This protein binds this small molecule.
Small molecule (SMILES): CC(C)C[C@@H](C(=O)N[C@H](C(=O)O)c1ccccc1)[C@H](O)C(=O)NO

Binding-site contacts:
Ligand atom O2 contacts residue LYS290 of chain 1.G at 3.5 Å (salt-bridge).
Ligand atom O2 contacts residue CO31 of chain 1.BB at 2.8 Å (h-bond).
Ligand atom C7 contacts residue ZN1 of chain 1.YA at 2.8 Å.
Ligand atom N1 contacts residue ZN1 of chain 1.ZA at 3.1 Å.
Ligand atom O1 contacts residue ZN1 of chain 1.ZA at 3.9 Å.
Ligand atom O2 contacts residue ASP295 of chain 1.G at 2.7 Å (salt-bridge).
Ligand atom N1 contacts residue GLU377 of chain 1.G at 4.0 Å.
Ligand atom O3 contacts residue LYS302 of chain 1.G at 3.4 Å (salt-bridge).
Ligand atom O2 contacts residue ZN1 of chain 1.YA at 2.1 Å.
Ligand atom O4 contacts residue GLY405 of chain 1.G at 2.9 Å (h-bond).
Ligand atom N1 contacts residue ASP375 of chain 1.G at 3.0 Å (salt-bridge).
Ligand atom C4 contacts residue ASP375 of chain 1.G at 3.6 Å.
Ligand atom C7 contacts residue CO31 of chain 1.BB at 3.8 Å.
Ligand atom C8 contacts residue GLY405 of chain 1.G at 4.1 Å.
Ligand atom O1 contacts residue ASP295 of chain 1.G at 2.9 Å (salt-bridge).
Ligand atom N1 contacts residue ZN1 of chain 1.YA at 2.9 Å.
Ligand atom N1 contacts residue LYS290 of chain 1.G at 4.0 Å.
Ligand atom C14 contacts residue TYR409 of chain 1.G at 3.9 Å (hydrophobic).
Ligand atom N1 contacts residue CO31 of chain 1.BB at 2.6 Å (h-bond).
Ligand atom C14 contacts residue ALA406 of chain 1.G at 4.0 Å (hydrophobic).
Ligand atom C7 contacts residue LYS302 of chain 1.G at 3.8 Å.
Ligand atom C6 contacts residue LEU403 of chain 1.G at 4.0 Å (hydrophobic).
Ligand atom C5 contacts residue ASP375 of chain 1.G at 3.9 Å.
Ligand atom O4 contacts residue THR404 of chain 1.G at 4.0 Å.
Ligand atom C1 contacts residue ASP375 of chain 1.G at 3.9 Å.
Ligand atom O1 contacts residue ZN1 of chain 1.YA at 2.1 Å.
Ligand atom C7 contacts residue ZN1 of chain 1.ZA at 3.8 Å.
Ligand atom O2 contacts residue GLU377 of chain 1.G at 2.7 Å (salt-bridge).
Ligand atom N1 contacts residue LEU403 of chain 1.G at 3.3 Å (h-bond).
Ligand atom O1 contacts residue LYS302 of chain 1.G at 2.9 Å (salt-bridge).
Ligand atom N1 contacts residue ASP295 of chain 1.G at 3.6 Å.
Ligand atom O2 contacts residue ASP375 of chain 1.G at 2.9 Å (salt-bridge).
Ligand atom O2 contacts residue ZN1 of chain 1.ZA at 2.2 Å.
Ligand atom O1 contacts residue ASP375 of chain 1.G at 2.6 Å (salt-bridge).
Ligand atom C7 contacts residue ASP295 of chain 1.G at 3.6 Å.
Ligand atom C1 contacts residue ASN373 of chain 1.G at 3.8 Å.
Ligand atom C3 contacts residue ILE463 of chain 1.G at 3.5 Å (hydrophobic).
Ligand atom C3 contacts residue ARG379 of chain 1.G at 4.0 Å.
Ligand atom C6 contacts residue ASP375 of chain 1.G at 4.0 Å.
Ligand atom C7 contacts residue ASP375 of chain 1.G at 3.0 Å.

Sequence of chain 1.G:
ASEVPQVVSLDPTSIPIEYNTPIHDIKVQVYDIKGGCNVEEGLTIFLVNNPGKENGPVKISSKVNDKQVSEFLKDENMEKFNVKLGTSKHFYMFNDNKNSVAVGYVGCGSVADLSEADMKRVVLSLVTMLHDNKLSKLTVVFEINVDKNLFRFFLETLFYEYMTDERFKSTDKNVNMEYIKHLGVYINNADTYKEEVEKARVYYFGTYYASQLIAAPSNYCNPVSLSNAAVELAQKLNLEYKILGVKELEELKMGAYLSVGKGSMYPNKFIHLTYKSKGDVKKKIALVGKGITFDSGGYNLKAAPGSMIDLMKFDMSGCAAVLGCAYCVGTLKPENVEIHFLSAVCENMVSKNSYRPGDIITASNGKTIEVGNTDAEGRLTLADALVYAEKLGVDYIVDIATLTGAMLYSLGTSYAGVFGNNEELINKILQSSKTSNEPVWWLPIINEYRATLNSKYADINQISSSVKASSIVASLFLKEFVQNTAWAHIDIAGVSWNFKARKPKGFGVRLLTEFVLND

Sequence of chain 1.L:
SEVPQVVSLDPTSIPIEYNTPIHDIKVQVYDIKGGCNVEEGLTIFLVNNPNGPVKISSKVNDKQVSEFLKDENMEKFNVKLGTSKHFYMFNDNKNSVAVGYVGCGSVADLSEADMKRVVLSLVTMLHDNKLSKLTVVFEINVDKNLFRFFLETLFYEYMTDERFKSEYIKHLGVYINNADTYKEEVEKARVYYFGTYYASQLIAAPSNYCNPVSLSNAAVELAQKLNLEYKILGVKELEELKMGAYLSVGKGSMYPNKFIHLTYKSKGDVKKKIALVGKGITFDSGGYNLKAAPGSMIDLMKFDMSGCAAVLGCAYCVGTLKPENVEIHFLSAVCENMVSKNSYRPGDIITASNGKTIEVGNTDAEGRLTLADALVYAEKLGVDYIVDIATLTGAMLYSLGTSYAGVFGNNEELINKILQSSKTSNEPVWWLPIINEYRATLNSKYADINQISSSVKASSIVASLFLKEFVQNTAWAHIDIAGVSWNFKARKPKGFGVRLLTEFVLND